Binding-site contacts:
Ligand atom C01 contacts residue LEU197 of chain 1.A at 4.0 Å (hydrophobic).
Ligand atom O09 contacts residue HIS94 of chain 1.A at 3.3 Å.
Ligand atom C06 contacts residue GLN92 of chain 1.A at 3.9 Å.
Ligand atom N contacts residue GLY131 of chain 1.A at 3.7 Å.
Ligand atom O08 contacts residue LEU197 of chain 1.A at 3.4 Å.
Ligand atom CA contacts residue PRO201 of chain 1.A at 3.8 Å (hydrophobic).
Ligand atom C11 contacts residue PHE130 of chain 1.A at 3.9 Å (hydrophobic).
Ligand atom N3 contacts residue PHE130 of chain 1.A at 3.8 Å.
Ligand atom N contacts residue PHE130 of chain 1.A at 3.8 Å.
Ligand atom NP0 contacts residue THR198 of chain 1.A at 2.8 Å (h-bond).
Ligand atom C05 contacts residue HIS94 of chain 1.A at 4.0 Å.
Ligand atom O4 contacts residue LEU197 of chain 1.A at 3.4 Å.
Ligand atom NP0 contacts residue HIS119 of chain 1.A at 3.4 Å (h-bond).
Ligand atom NP0 contacts residue ZN1 of chain 1.D at 2.0 Å.
Ligand atom NP0 contacts residue HIS96 of chain 1.A at 3.3 Å (h-bond).
Ligand atom NP0 contacts residue HIS94 of chain 1.A at 3.3 Å (h-bond).
Ligand atom C02 contacts residue LEU197 of chain 1.A at 4.0 Å (hydrophobic).
Ligand atom CA contacts residue PHE130 of chain 1.A at 3.9 Å (hydrophobic).
Ligand atom S07 contacts residue HIS119 of chain 1.A at 3.9 Å.
Ligand atom O09 contacts residue ZN1 of chain 1.D at 3.0 Å.
Ligand atom O08 contacts residue THR198 of chain 1.A at 3.0 Å (h-bond).
Ligand atom O09 contacts residue VAL121 of chain 1.A at 3.8 Å.
Ligand atom O08 contacts residue TRP208 of chain 1.A at 3.6 Å.
Ligand atom C05 contacts residue LEU197 of chain 1.A at 4.0 Å (hydrophobic).
Ligand atom C03 contacts residue THR199 of chain 1.A at 3.2 Å.
Ligand atom O09 contacts residue HIS119 of chain 1.A at 3.4 Å (h-bond).
Ligand atom C05 contacts residue VAL121 of chain 1.A at 3.8 Å (hydrophobic).
Ligand atom C06 contacts residue LEU197 of chain 1.A at 4.0 Å (hydrophobic).
Ligand atom S07 contacts residue ZN1 of chain 1.D at 3.0 Å.
Ligand atom S07 contacts residue THR198 of chain 1.A at 3.8 Å.
Ligand atom O contacts residue VAL134 of chain 1.A at 3.9 Å.
Ligand atom O contacts residue PRO201 of chain 1.A at 3.7 Å.
Ligand atom C02 contacts residue THR199 of chain 1.A at 3.2 Å.
Ligand atom C03 contacts residue LEU197 of chain 1.A at 3.8 Å (hydrophobic).
Ligand atom C04 contacts residue LEU197 of chain 1.A at 4.0 Å (hydrophobic).
Ligand atom S07 contacts residue HIS94 of chain 1.A at 3.9 Å.
Ligand atom C contacts residue PRO201 of chain 1.A at 4.0 Å (hydrophobic).
Ligand atom O09 contacts residue VAL142 of chain 1.A at 3.8 Å.
Ligand atom O4 contacts residue PHE130 of chain 1.A at 3.9 Å.
Ligand atom CA contacts residue LEU197 of chain 1.A at 4.0 Å (hydrophobic).

Sequence of chain 1.A:
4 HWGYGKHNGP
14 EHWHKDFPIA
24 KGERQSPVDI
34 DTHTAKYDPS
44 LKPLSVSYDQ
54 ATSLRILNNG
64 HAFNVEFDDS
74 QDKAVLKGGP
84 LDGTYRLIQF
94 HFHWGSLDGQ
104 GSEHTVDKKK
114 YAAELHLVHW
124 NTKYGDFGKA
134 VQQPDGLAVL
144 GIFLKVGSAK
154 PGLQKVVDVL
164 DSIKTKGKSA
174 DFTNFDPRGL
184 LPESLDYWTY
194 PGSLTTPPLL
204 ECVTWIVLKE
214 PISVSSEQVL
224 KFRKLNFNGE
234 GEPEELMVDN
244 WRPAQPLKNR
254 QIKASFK

A small-molecule ligand and the protein it binds are described below.
Small molecule (SMILES): NC(=O)[C@@H](CO)NC(=O)/C=N/OCc1ccc(S(N)(=O)=O)cc1